Binding-site contacts:
Ligand atom C2 contacts residue ASN257 of chain 1.B at 2.5 Å.
Ligand atom C5 contacts residue ASN257 of chain 1.B at 3.6 Å.
Ligand atom O6 contacts residue ASN254 of chain 1.B at 4.0 Å.
Ligand atom N2 contacts residue ASN257 of chain 1.B at 3.1 Å (h-bond).
Ligand atom C2 contacts residue LYS239 of chain 1.B at 3.8 Å.
Ligand atom C7 contacts residue ASN257 of chain 1.B at 3.1 Å.
Ligand atom C3 contacts residue LYS239 of chain 1.B at 4.1 Å.
Ligand atom C8 contacts residue ILE258 of chain 1.B at 4.1 Å (hydrophobic).
Ligand atom C1 contacts residue ASN257 of chain 1.B at 1.4 Å.
Ligand atom O7 contacts residue ASN257 of chain 1.B at 2.8 Å.
Ligand atom C7 contacts residue LYS239 of chain 1.B at 3.3 Å.
Ligand atom O3 contacts residue LYS239 of chain 1.B at 3.4 Å (salt-bridge).
Ligand atom N2 contacts residue LYS239 of chain 1.B at 3.7 Å.
Ligand atom C8 contacts residue THR259 of chain 1.B at 3.2 Å.
Ligand atom O5 contacts residue ASN254 of chain 1.B at 4.0 Å.
Ligand atom C8 contacts residue ASN257 of chain 1.B at 3.6 Å.
Ligand atom O7 contacts residue LYS239 of chain 1.B at 2.8 Å.
Ligand atom O6 contacts residue ASN257 of chain 1.B at 4.2 Å.
Ligand atom C8 contacts residue LYS239 of chain 1.B at 3.5 Å.
Ligand atom O5 contacts residue ASN257 of chain 1.B at 2.2 Å (h-bond).
Ligand atom C1 contacts residue ASN254 of chain 1.B at 4.5 Å.
Ligand atom C3 contacts residue ASN257 of chain 1.B at 3.8 Å.
Ligand atom C4 contacts residue ASN257 of chain 1.B at 4.1 Å.

Sequence of chain 1.B:
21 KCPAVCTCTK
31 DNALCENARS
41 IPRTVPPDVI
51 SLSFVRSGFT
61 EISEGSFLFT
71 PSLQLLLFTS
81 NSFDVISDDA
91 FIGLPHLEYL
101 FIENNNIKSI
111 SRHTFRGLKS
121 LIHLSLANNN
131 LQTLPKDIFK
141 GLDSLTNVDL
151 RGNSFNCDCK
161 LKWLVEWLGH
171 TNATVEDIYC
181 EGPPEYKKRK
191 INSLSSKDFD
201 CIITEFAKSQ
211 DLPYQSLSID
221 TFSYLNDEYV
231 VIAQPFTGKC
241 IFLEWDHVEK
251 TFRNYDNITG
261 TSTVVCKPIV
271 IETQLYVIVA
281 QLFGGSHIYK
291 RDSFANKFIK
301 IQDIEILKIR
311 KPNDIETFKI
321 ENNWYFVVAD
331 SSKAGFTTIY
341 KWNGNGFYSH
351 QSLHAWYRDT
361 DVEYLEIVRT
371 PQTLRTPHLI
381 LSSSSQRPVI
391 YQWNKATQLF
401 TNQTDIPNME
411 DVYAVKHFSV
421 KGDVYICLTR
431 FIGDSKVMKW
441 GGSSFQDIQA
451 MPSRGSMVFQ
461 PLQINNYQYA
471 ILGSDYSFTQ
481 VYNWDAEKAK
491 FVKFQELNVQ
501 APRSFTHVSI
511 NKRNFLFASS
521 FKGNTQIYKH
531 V

The protein below binds the small molecule below.
Small molecule (SMILES): CC(=O)N[C@@H]1[C@@H](O)[C@H](O)[C@@H](CO)O[C@H]1O